Binding-site contacts:
Ligand atom C1 contacts residue PHE576 of chain 1.C at 4.3 Å (hydrophobic).
Ligand atom N2 contacts residue THR580 of chain 1.C at 3.6 Å.
Ligand atom C8 contacts residue PHE576 of chain 1.C at 3.6 Å (hydrophobic).
Ligand atom O7 contacts residue THR547 of chain 1.C at 4.2 Å.
Ligand atom C8 contacts residue ASN578 of chain 1.C at 4.3 Å.
Ligand atom C7 contacts residue PHE576 of chain 1.C at 3.8 Å (hydrophobic).
Ligand atom O7 contacts residue PHE576 of chain 1.C at 3.5 Å.
Ligand atom O6 contacts residue PHE576 of chain 1.C at 4.3 Å.
Ligand atom C2 contacts residue PHE576 of chain 1.C at 4.5 Å (hydrophobic).
Ligand atom O5 contacts residue ASN578 of chain 1.C at 2.4 Å (h-bond).
Ligand atom C5 contacts residue PHE576 of chain 1.C at 3.8 Å (hydrophobic).
Ligand atom O7 contacts residue ASN578 of chain 1.C at 4.3 Å.
Ligand atom C7 contacts residue ASN578 of chain 1.C at 3.7 Å.
Ligand atom N2 contacts residue ASN578 of chain 1.C at 3.1 Å (h-bond).
Ligand atom N2 contacts residue PHE576 of chain 1.C at 4.5 Å.
Ligand atom C2 contacts residue ASN578 of chain 1.C at 2.7 Å.
Ligand atom C4 contacts residue ASN578 of chain 1.C at 4.0 Å.
Ligand atom C2 contacts residue THR580 of chain 1.C at 4.1 Å.
Ligand atom C6 contacts residue ILE582 of chain 1.C at 4.3 Å (hydrophobic).
Ligand atom C5 contacts residue ASN578 of chain 1.C at 3.2 Å.
Ligand atom C1 contacts residue ASN578 of chain 1.C at 1.5 Å.
Ligand atom C6 contacts residue ASN578 of chain 1.C at 4.5 Å.
Ligand atom C3 contacts residue ASN578 of chain 1.C at 3.5 Å.
Ligand atom C3 contacts residue THR580 of chain 1.C at 4.0 Å.
Ligand atom O4 contacts residue PHE576 of chain 1.C at 4.0 Å.
Ligand atom C6 contacts residue PHE576 of chain 1.C at 4.1 Å (hydrophobic).
Ligand atom C1 contacts residue THR580 of chain 1.C at 4.2 Å.

This small molecule binds to this protein.
Small molecule (SMILES): CC(=O)N[C@H]1[C@H](O[C@H]2[C@H](O)[C@@H](NC(C)=O)CO[C@@H]2CO)O[C@H](CO)[C@@H](O[C@@H]2O[C@H](CO)[C@@H](O)[C@H](O)[C@H]2NC(C)=O)[C@@H]1O

Sequence of chain 1.C:
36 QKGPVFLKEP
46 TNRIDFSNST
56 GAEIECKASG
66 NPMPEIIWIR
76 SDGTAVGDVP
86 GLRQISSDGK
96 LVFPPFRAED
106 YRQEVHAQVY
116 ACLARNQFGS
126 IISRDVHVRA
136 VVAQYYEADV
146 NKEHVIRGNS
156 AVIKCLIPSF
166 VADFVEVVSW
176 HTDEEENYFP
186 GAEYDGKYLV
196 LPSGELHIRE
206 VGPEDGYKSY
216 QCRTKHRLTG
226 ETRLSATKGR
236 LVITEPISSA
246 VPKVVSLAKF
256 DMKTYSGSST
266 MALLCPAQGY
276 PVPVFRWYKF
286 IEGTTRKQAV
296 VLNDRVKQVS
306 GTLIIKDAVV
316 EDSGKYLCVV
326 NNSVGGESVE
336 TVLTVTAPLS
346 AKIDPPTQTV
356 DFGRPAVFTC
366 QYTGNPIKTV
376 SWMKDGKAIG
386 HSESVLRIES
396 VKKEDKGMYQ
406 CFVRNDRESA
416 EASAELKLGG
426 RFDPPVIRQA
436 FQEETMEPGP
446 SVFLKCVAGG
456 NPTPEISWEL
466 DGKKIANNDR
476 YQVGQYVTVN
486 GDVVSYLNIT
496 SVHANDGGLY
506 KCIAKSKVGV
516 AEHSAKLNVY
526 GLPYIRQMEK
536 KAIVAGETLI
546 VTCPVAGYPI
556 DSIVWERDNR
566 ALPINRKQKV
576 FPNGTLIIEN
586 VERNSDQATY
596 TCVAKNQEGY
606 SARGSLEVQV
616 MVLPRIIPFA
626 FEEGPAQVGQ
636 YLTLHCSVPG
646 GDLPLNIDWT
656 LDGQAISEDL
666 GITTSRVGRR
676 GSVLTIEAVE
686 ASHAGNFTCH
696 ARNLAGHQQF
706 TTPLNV